Sequence of chain 1.A:
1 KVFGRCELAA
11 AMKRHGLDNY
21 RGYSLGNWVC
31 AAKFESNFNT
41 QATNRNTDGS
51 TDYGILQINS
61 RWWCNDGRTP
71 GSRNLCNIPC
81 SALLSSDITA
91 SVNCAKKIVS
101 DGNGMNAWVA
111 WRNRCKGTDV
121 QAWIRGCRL

Binding-site contacts:
Ligand atom O1 contacts residue ARG14 of chain 1.A at 3.7 Å.
Ligand atom OC2 contacts residue ALA11 of chain 1.A at 4.2 Å.
Ligand atom OC2 contacts residue SER86 of chain 1.A at 4.1 Å.
Ligand atom C2 contacts residue ILE88 of chain 1.A at 3.9 Å (hydrophobic).
Ligand atom RU1 contacts residue HIS15 of chain 1.A at 2.3 Å.
Ligand atom O2 contacts residue THR89 of chain 1.A at 3.4 Å (h-bond).
Ligand atom OC2 contacts residue ILE88 of chain 1.A at 3.3 Å (h-bond).
Ligand atom CL1 contacts residue ARG14 of chain 1.A at 3.4 Å.
Ligand atom OC2 contacts residue PHE3 of chain 1.A at 4.2 Å.
Ligand atom CL1 contacts residue HIS15 of chain 1.A at 3.4 Å.
Ligand atom O1 contacts residue CMO1 of chain 1.C at 3.5 Å.
Ligand atom O1 contacts residue HIS15 of chain 1.A at 3.3 Å (h-bond).
Ligand atom RU1 contacts residue ASP87 of chain 1.A at 4.2 Å.
Ligand atom C1 contacts residue CMO1 of chain 1.C at 1.7 Å.
Ligand atom O1 contacts residue ALA11 of chain 1.A at 3.5 Å.
Ligand atom C2 contacts residue CMO1 of chain 1.C at 3.9 Å.
Ligand atom RU1 contacts residue CMO1 of chain 1.C at 3.4 Å.
Ligand atom OC2 contacts residue ASP87 of chain 1.A at 3.7 Å.
Ligand atom C2 contacts residue HIS15 of chain 1.A at 3.0 Å.
Ligand atom OC1 contacts residue CMO1 of chain 1.C at 1.1 Å.
Ligand atom CL1 contacts residue CMO1 of chain 1.C at 3.8 Å.
Ligand atom C1 contacts residue HIS15 of chain 1.A at 4.2 Å.
Ligand atom C2 contacts residue ALA11 of chain 1.A at 4.4 Å (hydrophobic).
Ligand atom OC2 contacts residue HIS15 of chain 1.A at 3.8 Å.
Ligand atom O2 contacts residue ASP87 of chain 1.A at 2.9 Å (salt-bridge).
Ligand atom C2 contacts residue ASP87 of chain 1.A at 3.6 Å.
Ligand atom O2 contacts residue HIS15 of chain 1.A at 3.1 Å.
Ligand atom OC2 contacts residue CMO1 of chain 1.C at 4.5 Å.

The protein below binds the small molecule below.
Small molecule (SMILES): OC[Ru](O)(O)(Cl)CO